This protein binds this small molecule.
Small molecule (SMILES): OC[C@H]1O[C@H](O)[C@H](O)[C@@H](O)[C@@H]1O

Binding-site contacts:
Ligand atom C2 contacts residue ASP42 of chain 1.A at 3.6 Å.
Ligand atom O3 contacts residue LYS24 of chain 1.A at 4.2 Å.
Ligand atom O5 contacts residue PHE166 of chain 1.A at 3.2 Å.
Ligand atom O1 contacts residue ASP42 of chain 1.A at 3.7 Å.
Ligand atom C3 contacts residue PHE166 of chain 1.A at 4.2 Å (hydrophobic).
Ligand atom C2 contacts residue TRP25 of chain 1.A at 4.0 Å (hydrophobic).
Ligand atom C2 contacts residue PHE166 of chain 1.A at 3.5 Å (hydrophobic).
Ligand atom C4 contacts residue PHE166 of chain 1.A at 3.5 Å (hydrophobic).
Ligand atom O4 contacts residue LYS24 of chain 1.A at 3.4 Å.
Ligand atom O5 contacts residue ALA163 of chain 1.A at 4.0 Å.
Ligand atom O1 contacts residue ARG158 of chain 1.A at 3.3 Å (salt-bridge).
Ligand atom C3 contacts residue TRP25 of chain 1.A at 4.2 Å (hydrophobic).
Ligand atom O3 contacts residue TRP25 of chain 1.A at 3.4 Å (h-bond).
Ligand atom O6 contacts residue PHE160 of chain 1.A at 4.4 Å.
Ligand atom O3 contacts residue ASP42 of chain 1.A at 3.8 Å.
Ligand atom C5 contacts residue PHE166 of chain 1.A at 3.7 Å (hydrophobic).
Ligand atom O2 contacts residue ASP42 of chain 1.A at 2.6 Å (salt-bridge).
Ligand atom C1 contacts residue PHE166 of chain 1.A at 3.7 Å (hydrophobic).
Ligand atom C1 contacts residue ARG158 of chain 1.A at 4.3 Å.
Ligand atom C1 contacts residue ASP42 of chain 1.A at 4.3 Å.
Ligand atom C3 contacts residue ASP42 of chain 1.A at 3.6 Å.
Ligand atom O2 contacts residue PHE166 of chain 1.A at 4.5 Å.
Ligand atom O2 contacts residue TRP25 of chain 1.A at 3.1 Å (h-bond).
Ligand atom O2 contacts residue ARG158 of chain 1.A at 4.1 Å.
Ligand atom C6 contacts residue PHE166 of chain 1.A at 3.8 Å (hydrophobic).
Ligand atom C1 contacts residue ALA163 of chain 1.A at 4.3 Å (hydrophobic).

Sequence of chain 1.A:
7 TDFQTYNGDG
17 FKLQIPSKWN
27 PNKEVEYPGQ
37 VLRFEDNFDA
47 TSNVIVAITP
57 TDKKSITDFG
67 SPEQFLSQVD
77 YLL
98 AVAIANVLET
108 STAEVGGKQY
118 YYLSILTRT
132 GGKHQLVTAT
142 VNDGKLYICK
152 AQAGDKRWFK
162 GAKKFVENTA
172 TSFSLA